Sequence of chain 1.U:
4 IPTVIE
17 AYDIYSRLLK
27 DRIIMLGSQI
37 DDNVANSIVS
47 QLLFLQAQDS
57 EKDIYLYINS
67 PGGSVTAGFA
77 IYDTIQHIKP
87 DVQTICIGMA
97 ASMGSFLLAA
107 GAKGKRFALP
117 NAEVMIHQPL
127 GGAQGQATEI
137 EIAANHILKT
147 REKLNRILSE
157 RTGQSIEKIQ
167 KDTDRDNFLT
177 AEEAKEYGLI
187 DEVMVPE

Binding-site contacts:
Ligand atom O10 contacts residue SER98 of chain 1.U at 3.6 Å (h-bond).
Ligand atom C23 contacts residue VAL71 of chain 1.U at 3.9 Å (hydrophobic).
Ligand atom O12 contacts residue PRO125 of chain 1.U at 3.3 Å.
Ligand atom C42 contacts residue ILE143 of chain 1.U at 3.2 Å (hydrophobic).
Ligand atom O19 contacts residue GLY69 of chain 1.U at 3.8 Å.
Ligand atom C1 contacts residue HIS123 of chain 1.U at 3.7 Å.
Ligand atom O3 contacts residue GLY68 of chain 1.U at 3.2 Å.
Ligand atom O3 contacts residue SER98 of chain 1.U at 2.3 Å (h-bond).
Ligand atom N20 contacts residue LEU126 of chain 1.U at 3.0 Å (h-bond).
Ligand atom C9 contacts residue VAL71 of chain 1.U at 3.9 Å (hydrophobic).
Ligand atom C6 contacts residue SER98 of chain 1.U at 3.3 Å.
Ligand atom C11 contacts residue GLY69 of chain 1.U at 3.5 Å.
Ligand atom O19 contacts residue SER70 of chain 1.U at 3.7 Å.
Ligand atom C4 contacts residue SER98 of chain 1.U at 2.4 Å.
Ligand atom C14 contacts residue GLY69 of chain 1.U at 3.9 Å.
Ligand atom N13 contacts residue GLY69 of chain 1.U at 2.8 Å (h-bond).
Ligand atom O3 contacts residue GLY69 of chain 1.U at 3.2 Å (h-bond).
Ligand atom C24 contacts residue HIS142 of chain 1.U at 3.7 Å.
Ligand atom C7 contacts residue GLY69 of chain 1.U at 3.4 Å.
Ligand atom C9 contacts residue GLY69 of chain 1.U at 3.2 Å.
Ligand atom C1 contacts residue SER98 of chain 1.U at 1.3 Å.
Ligand atom C14 contacts residue LEU126 of chain 1.U at 3.2 Å (hydrophobic).
Ligand atom C6 contacts residue HIS123 of chain 1.U at 2.9 Å.
Ligand atom C18 contacts residue VAL71 of chain 1.U at 3.8 Å (hydrophobic).
Ligand atom C4 contacts residue HIS123 of chain 1.U at 3.8 Å.
Ligand atom O3 contacts residue MET99 of chain 1.U at 3.0 Å (h-bond).
Ligand atom O12 contacts residue LEU126 of chain 1.U at 2.7 Å (h-bond).
Ligand atom O19 contacts residue VAL71 of chain 1.U at 3.1 Å (h-bond).
Ligand atom C18 contacts residue LEU126 of chain 1.U at 3.6 Å (hydrophobic).
Ligand atom C5 contacts residue HIS123 of chain 1.U at 3.9 Å.
Ligand atom O10 contacts residue VAL71 of chain 1.U at 3.2 Å.
Ligand atom C9 contacts residue SER98 of chain 1.U at 3.5 Å.
Ligand atom C1 contacts residue MET99 of chain 1.U at 3.5 Å (hydrophobic).
Ligand atom C11 contacts residue VAL71 of chain 1.U at 3.8 Å (hydrophobic).
Ligand atom O10 contacts residue MET99 of chain 1.U at 3.4 Å.
Ligand atom C23 contacts residue LEU126 of chain 1.U at 3.8 Å (hydrophobic).
Ligand atom N13 contacts residue VAL71 of chain 1.U at 3.8 Å.
Ligand atom C5 contacts residue SER98 of chain 1.U at 3.4 Å.
Ligand atom C42 contacts residue THR146 of chain 1.U at 3.9 Å.
Ligand atom C17 contacts residue LEU126 of chain 1.U at 3.6 Å (hydrophobic).

The protein below binds the small molecule below.
Small molecule (SMILES): CC[C@H](C)[C@H](NC(=O)[C@@H](NC(=O)[C@H](O)[C@@H](C=O)C(C)C)C(C)C)C(=O)O